Sequence of chain 1.G:
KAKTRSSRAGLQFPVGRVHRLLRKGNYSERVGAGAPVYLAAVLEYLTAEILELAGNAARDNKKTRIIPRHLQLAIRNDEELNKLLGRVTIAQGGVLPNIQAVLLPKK

Binding-site contacts:
Ligand atom CA contacts residue GLU49 of chain 1.G at 3.4 Å.
Ligand atom CZ contacts residue GLU52 of chain 1.G at 3.6 Å.
Ligand atom NH1 contacts residue ASP78 of chain 1.G at 3.1 Å (salt-bridge).
Ligand atom N contacts residue GLU49 of chain 1.G at 3.2 Å (salt-bridge).
Ligand atom N contacts residue GLU83 of chain 1.H at 3.1 Å (salt-bridge).
Ligand atom O contacts residue GLU83 of chain 1.H at 3.3 Å (salt-bridge).
Ligand atom NE contacts residue LEU11 of chain 1.G at 3.6 Å.
Ligand atom O contacts residue HIS79 of chain 1.H at 3.4 Å (h-bond).
Ligand atom CG contacts residue GLU44 of chain 1.G at 3.5 Å.
Ligand atom CD contacts residue TYR45 of chain 1.G at 3.8 Å (hydrophobic).
Ligand atom CZ contacts residue LEU76 of chain 1.H at 3.5 Å (hydrophobic).
Ligand atom NH1 contacts residue VAL18 of chain 1.H at 2.4 Å (h-bond).
Ligand atom CD contacts residue GLU52 of chain 1.G at 3.6 Å.
Ligand atom CD contacts residue TYR45 of chain 1.G at 3.7 Å (hydrophobic).
Ligand atom CD contacts residue LEU76 of chain 1.H at 3.6 Å (hydrophobic).
Ligand atom CB contacts residue GLU52 of chain 1.G at 3.5 Å.
Ligand atom NH2 contacts residue ASP78 of chain 1.G at 3.1 Å (salt-bridge).
Ligand atom CZ contacts residue VAL18 of chain 1.H at 3.3 Å (hydrophobic).
Ligand atom NE contacts residue GLU49 of chain 1.G at 3.2 Å.
Ligand atom O contacts residue TYR45 of chain 1.G at 3.6 Å.
Ligand atom O contacts residue HIS79 of chain 1.H at 3.4 Å.
Ligand atom NH1 contacts residue GLU80 of chain 1.G at 3.2 Å (salt-bridge).
Ligand atom OG contacts residue GLU52 of chain 1.G at 2.5 Å (salt-bridge).
Ligand atom NH2 contacts residue LEU53 of chain 1.G at 3.5 Å.
Ligand atom C contacts residue LYS86 of chain 1.H at 3.6 Å.
Ligand atom C contacts residue GLU49 of chain 1.G at 3.8 Å.
Ligand atom NH1 contacts residue LEU76 of chain 1.H at 3.5 Å.
Ligand atom CD2 contacts residue GLU52 of chain 1.G at 3.3 Å.
Ligand atom O contacts residue LYS86 of chain 1.H at 2.7 Å (salt-bridge).
Ligand atom CZ contacts residue GLU49 of chain 1.G at 3.7 Å.
Ligand atom CD contacts residue GLU83 of chain 1.H at 3.5 Å.
Ligand atom CB contacts residue GLU49 of chain 1.G at 3.6 Å.
Ligand atom CG contacts residue TYR45 of chain 1.G at 3.4 Å (hydrophobic).
Ligand atom NE contacts residue GLU52 of chain 1.G at 3.1 Å (salt-bridge).
Ligand atom C contacts residue LYS86 of chain 1.H at 3.7 Å.
Ligand atom NE contacts residue GLU83 of chain 1.H at 3.2 Å (salt-bridge).
Ligand atom O contacts residue LYS86 of chain 1.H at 3.5 Å (salt-bridge).
Ligand atom CZ contacts residue ASP78 of chain 1.G at 3.4 Å.
Ligand atom NH2 contacts residue GLU49 of chain 1.G at 3.2 Å.
Ligand atom NE contacts residue LEU76 of chain 1.H at 3.5 Å.

The protein below binds the small molecule below.
Small molecule (SMILES): CC(C)C[C@H](NC(=O)[C@H](CCCN=C(N)N)NC(=O)[C@H](CCCN)NC(=O)CNC(=O)[C@@H]1CCCN1)C(=O)N[C@@H](CCCN=C(N)N)C(=O)N[C@@H](CO)C(=O)NCC(=O)N[C@@H](CCCN=C(N)N)C(=O)N[C@@H](CO)C(=O)N[C@H](C(=O)NCC(=O)N[C@@H](C)C(=O)N1CCC[C@H]1C=O)[C@@H](C)O

Sequence of chain 1.H:
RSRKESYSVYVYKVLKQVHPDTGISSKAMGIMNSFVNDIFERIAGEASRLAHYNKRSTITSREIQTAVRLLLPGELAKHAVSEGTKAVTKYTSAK